Sequence of chain 1.B:
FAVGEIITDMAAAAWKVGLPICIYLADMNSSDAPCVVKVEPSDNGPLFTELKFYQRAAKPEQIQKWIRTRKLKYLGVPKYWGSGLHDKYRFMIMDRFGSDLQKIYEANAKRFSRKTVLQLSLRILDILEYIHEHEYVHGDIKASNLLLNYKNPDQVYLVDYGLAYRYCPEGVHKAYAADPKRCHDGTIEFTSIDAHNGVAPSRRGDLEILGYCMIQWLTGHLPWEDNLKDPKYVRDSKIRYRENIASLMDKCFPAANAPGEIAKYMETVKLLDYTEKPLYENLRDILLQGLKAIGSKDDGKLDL

This small molecule binds to this protein.
Small molecule (SMILES): C[C@@H]1C(=O)N(C)c2cnc(Nc3cc(F)c(O)c(F)c3)nc2N1C

Binding-site contacts:
Ligand atom F2 contacts residue PRO111 of chain 1.B at 3.6 Å.
Ligand atom C9 contacts residue ILE43 of chain 1.B at 4.0 Å (hydrophobic).
Ligand atom N2 contacts residue VAL69 of chain 1.B at 3.6 Å.
Ligand atom N2 contacts residue ARG133 of chain 1.B at 3.7 Å.
Ligand atom N1 contacts residue VAL69 of chain 1.B at 3.5 Å.
Ligand atom N1 contacts residue ASP132 of chain 1.B at 3.3 Å (salt-bridge).
Ligand atom C1 contacts residue VAL69 of chain 1.B at 3.8 Å (hydrophobic).
Ligand atom C12 contacts residue VAL196 of chain 1.B at 4.0 Å (hydrophobic).
Ligand atom O2 contacts residue VAL196 of chain 1.B at 3.6 Å.
Ligand atom C1 contacts residue ASP132 of chain 1.B at 3.9 Å.
Ligand atom N1 contacts residue PHE134 of chain 1.B at 3.6 Å.
Ligand atom O2 contacts residue GLU83 of chain 1.B at 3.6 Å.
Ligand atom C2 contacts residue LEU184 of chain 1.B at 3.7 Å (hydrophobic).
Ligand atom C8 contacts residue ARG133 of chain 1.B at 4.0 Å.
Ligand atom C11 contacts residue ASP132 of chain 1.B at 3.5 Å.
Ligand atom C10 contacts residue ASP137 of chain 1.B at 4.0 Å.
Ligand atom N5 contacts residue ILE43 of chain 1.B at 3.9 Å.
Ligand atom O2 contacts residue LYS71 of chain 1.B at 2.8 Å (salt-bridge).
Ligand atom N3 contacts residue LEU184 of chain 1.B at 3.5 Å.
Ligand atom F2 contacts residue MET131 of chain 1.B at 3.5 Å.
Ligand atom C5 contacts residue LEU184 of chain 1.B at 3.8 Å (hydrophobic).
Ligand atom C12 contacts residue MET131 of chain 1.B at 3.9 Å (hydrophobic).
Ligand atom F1 contacts residue VAL196 of chain 1.B at 4.0 Å.
Ligand atom C11 contacts residue PHE134 of chain 1.B at 3.6 Å (hydrophobic).
Ligand atom C8 contacts residue PHE134 of chain 1.B at 3.8 Å (hydrophobic).
Ligand atom C3 contacts residue ARG133 of chain 1.B at 4.0 Å.
Ligand atom F1 contacts residue ILE51 of chain 1.B at 3.7 Å.
Ligand atom C13 contacts residue LYS71 of chain 1.B at 3.6 Å.
Ligand atom C14 contacts residue VAL196 of chain 1.B at 3.9 Å (hydrophobic).
Ligand atom C14 contacts residue LYS71 of chain 1.B at 3.9 Å.
Ligand atom C13 contacts residue VAL196 of chain 1.B at 3.6 Å (hydrophobic).
Ligand atom N2 contacts residue PHE134 of chain 1.B at 3.0 Å (h-bond).
Ligand atom C9 contacts residue ILE51 of chain 1.B at 4.0 Å (hydrophobic).
Ligand atom C3 contacts residue PHE134 of chain 1.B at 3.3 Å (hydrophobic).
Ligand atom F1 contacts residue LYS71 of chain 1.B at 3.5 Å.
Ligand atom C2 contacts residue VAL69 of chain 1.B at 4.0 Å (hydrophobic).
Ligand atom N2 contacts residue ASP132 of chain 1.B at 4.0 Å.
Ligand atom O2 contacts residue ASP197 of chain 1.B at 3.1 Å (salt-bridge).
Ligand atom C11 contacts residue MET131 of chain 1.B at 3.8 Å (hydrophobic).
Ligand atom C1 contacts residue PHE134 of chain 1.B at 3.9 Å (hydrophobic).